Binding-site contacts:
Ligand atom O5 contacts residue ASN396 of chain 1.D at 2.3 Å (h-bond).
Ligand atom N2 contacts residue ASN396 of chain 1.D at 2.9 Å (h-bond).
Ligand atom C2 contacts residue ASN396 of chain 1.D at 2.4 Å.
Ligand atom C5 contacts residue ASN396 of chain 1.D at 3.6 Å.
Ligand atom C3 contacts residue ASN396 of chain 1.D at 3.8 Å.
Ligand atom O7 contacts residue ASN396 of chain 1.D at 4.4 Å.
Ligand atom C1 contacts residue ASN396 of chain 1.D at 1.4 Å.
Ligand atom C8 contacts residue VAL383 of chain 1.D at 4.2 Å (hydrophobic).
Ligand atom C4 contacts residue ASN396 of chain 1.D at 4.2 Å.
Ligand atom C8 contacts residue PHE385 of chain 1.D at 4.0 Å (hydrophobic).
Ligand atom C7 contacts residue ASN396 of chain 1.D at 3.8 Å.

Sequence of chain 1.D:
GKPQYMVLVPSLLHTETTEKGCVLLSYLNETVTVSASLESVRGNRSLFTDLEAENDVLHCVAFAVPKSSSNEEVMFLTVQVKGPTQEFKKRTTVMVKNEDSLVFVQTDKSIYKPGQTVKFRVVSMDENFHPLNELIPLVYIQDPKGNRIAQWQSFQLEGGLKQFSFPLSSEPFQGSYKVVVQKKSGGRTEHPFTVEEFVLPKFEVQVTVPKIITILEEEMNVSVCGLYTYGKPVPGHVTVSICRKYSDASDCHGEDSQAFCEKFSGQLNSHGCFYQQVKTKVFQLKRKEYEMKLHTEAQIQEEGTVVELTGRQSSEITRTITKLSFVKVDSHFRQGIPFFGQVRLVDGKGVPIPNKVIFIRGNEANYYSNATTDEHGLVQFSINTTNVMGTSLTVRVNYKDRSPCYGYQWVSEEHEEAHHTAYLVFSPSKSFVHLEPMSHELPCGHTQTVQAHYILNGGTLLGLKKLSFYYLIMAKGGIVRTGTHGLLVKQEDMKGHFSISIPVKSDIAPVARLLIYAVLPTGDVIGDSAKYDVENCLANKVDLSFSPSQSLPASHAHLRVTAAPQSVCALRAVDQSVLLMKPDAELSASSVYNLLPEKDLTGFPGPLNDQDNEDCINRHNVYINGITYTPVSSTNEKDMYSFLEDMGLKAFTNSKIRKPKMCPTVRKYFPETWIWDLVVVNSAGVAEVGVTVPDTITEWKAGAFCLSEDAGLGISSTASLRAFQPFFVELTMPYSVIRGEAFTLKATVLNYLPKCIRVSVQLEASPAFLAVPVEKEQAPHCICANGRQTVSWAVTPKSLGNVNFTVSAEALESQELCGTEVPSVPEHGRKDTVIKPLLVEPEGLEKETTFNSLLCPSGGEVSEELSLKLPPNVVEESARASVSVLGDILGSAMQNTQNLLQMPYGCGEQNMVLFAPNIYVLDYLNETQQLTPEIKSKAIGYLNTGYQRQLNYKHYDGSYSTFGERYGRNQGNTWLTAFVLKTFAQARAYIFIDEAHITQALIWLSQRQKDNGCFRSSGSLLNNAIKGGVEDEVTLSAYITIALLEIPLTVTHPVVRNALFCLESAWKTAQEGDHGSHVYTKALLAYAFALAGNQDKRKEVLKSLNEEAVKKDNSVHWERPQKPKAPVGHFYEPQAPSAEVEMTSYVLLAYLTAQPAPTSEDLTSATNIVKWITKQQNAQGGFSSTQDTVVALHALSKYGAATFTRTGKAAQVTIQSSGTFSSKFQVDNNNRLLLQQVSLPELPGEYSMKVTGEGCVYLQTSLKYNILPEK

A small-molecule ligand and the protein it binds are described below.
Small molecule (SMILES): CC(=O)N[C@H]1[C@H](O[C@H]2[C@H](O)[C@@H](NC(C)=O)CO[C@@H]2CO)O[C@H](CO)[C@@H](O)[C@@H]1O